Binding-site contacts:
Ligand atom O3 contacts residue ASN80 of chain 18.F at 4.0 Å.
Ligand atom O10 contacts residue THR291 of chain 18.F at 3.7 Å.
Ligand atom C11 contacts residue ASP85 of chain 17.F at 3.7 Å.
Ligand atom O4 contacts residue GLY78 of chain 18.F at 3.1 Å.
Ligand atom C1 contacts residue TYR72 of chain 18.F at 3.8 Å (hydrophobic).
Ligand atom O8 contacts residue ARG77 of chain 18.F at 3.9 Å.
Ligand atom C2 contacts residue GLY78 of chain 18.F at 4.2 Å.
Ligand atom C3 contacts residue GLY78 of chain 18.F at 4.0 Å.
Ligand atom C5 contacts residue TYR72 of chain 18.F at 3.6 Å (hydrophobic).
Ligand atom C4 contacts residue TYR72 of chain 18.F at 3.5 Å (hydrophobic).
Ligand atom O4 contacts residue ASN80 of chain 18.F at 4.2 Å.
Ligand atom O4 contacts residue ILE79 of chain 18.F at 3.5 Å (h-bond).
Ligand atom C6 contacts residue THR94 of chain 18.F at 4.2 Å.
Ligand atom O4 contacts residue VAL296 of chain 18.F at 3.8 Å.
Ligand atom O4 contacts residue HIS298 of chain 18.F at 3.1 Å (h-bond).
Ligand atom C4 contacts residue VAL296 of chain 18.F at 4.3 Å (hydrophobic).
Ligand atom O4 contacts residue TYR72 of chain 18.F at 4.3 Å.
Ligand atom C5 contacts residue ASN93 of chain 18.F at 4.2 Å.
Ligand atom C6 contacts residue ASN93 of chain 18.F at 3.1 Å.
Ligand atom C10 contacts residue TYR72 of chain 18.F at 4.1 Å (hydrophobic).
Ligand atom C1 contacts residue ARG77 of chain 18.F at 3.5 Å.
Ligand atom C4 contacts residue GLY78 of chain 18.F at 3.4 Å.
Ligand atom C6 contacts residue TYR72 of chain 18.F at 3.6 Å (hydrophobic).
Ligand atom N5 contacts residue TYR72 of chain 18.F at 3.1 Å (h-bond).
Ligand atom C3 contacts residue HIS298 of chain 18.F at 4.1 Å.
Ligand atom O1B contacts residue ARG77 of chain 18.F at 2.9 Å (salt-bridge).
Ligand atom C3 contacts residue ARG77 of chain 18.F at 3.9 Å.
Ligand atom C4 contacts residue HIS298 of chain 18.F at 4.1 Å.
Ligand atom O8 contacts residue TYR72 of chain 18.F at 4.2 Å.
Ligand atom O3 contacts residue GLY78 of chain 18.F at 3.7 Å.
Ligand atom C7 contacts residue TYR72 of chain 18.F at 4.2 Å (hydrophobic).
Ligand atom C3 contacts residue VAL296 of chain 18.F at 3.5 Å (hydrophobic).
Ligand atom O10 contacts residue ASN293 of chain 18.F at 3.5 Å (h-bond).
Ligand atom O4 contacts residue THR291 of chain 18.F at 3.3 Å.
Ligand atom O1A contacts residue ARG77 of chain 18.F at 3.0 Å (salt-bridge).
Ligand atom O1A contacts residue TYR72 of chain 18.F at 3.2 Å.
Ligand atom O1A contacts residue GLY78 of chain 18.F at 3.7 Å.
Ligand atom O1B contacts residue TYR72 of chain 18.F at 4.1 Å.
Ligand atom C3 contacts residue GLY78 of chain 18.F at 4.2 Å.
Ligand atom O6 contacts residue ASN93 of chain 18.F at 2.9 Å (h-bond).

Sequence of chain 18.F:
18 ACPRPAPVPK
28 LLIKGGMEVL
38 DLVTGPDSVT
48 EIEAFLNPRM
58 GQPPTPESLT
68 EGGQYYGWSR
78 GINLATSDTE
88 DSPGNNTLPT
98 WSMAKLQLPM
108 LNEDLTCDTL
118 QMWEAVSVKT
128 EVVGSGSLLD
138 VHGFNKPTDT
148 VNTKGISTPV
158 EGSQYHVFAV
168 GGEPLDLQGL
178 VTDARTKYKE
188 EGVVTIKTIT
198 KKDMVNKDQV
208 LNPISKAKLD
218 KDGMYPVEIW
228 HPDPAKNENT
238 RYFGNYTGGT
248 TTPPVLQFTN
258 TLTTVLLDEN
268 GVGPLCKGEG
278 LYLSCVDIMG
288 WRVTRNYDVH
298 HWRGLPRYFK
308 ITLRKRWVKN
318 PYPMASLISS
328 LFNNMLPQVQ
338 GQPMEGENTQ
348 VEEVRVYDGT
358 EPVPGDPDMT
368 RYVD

Sequence of chain 17.F:
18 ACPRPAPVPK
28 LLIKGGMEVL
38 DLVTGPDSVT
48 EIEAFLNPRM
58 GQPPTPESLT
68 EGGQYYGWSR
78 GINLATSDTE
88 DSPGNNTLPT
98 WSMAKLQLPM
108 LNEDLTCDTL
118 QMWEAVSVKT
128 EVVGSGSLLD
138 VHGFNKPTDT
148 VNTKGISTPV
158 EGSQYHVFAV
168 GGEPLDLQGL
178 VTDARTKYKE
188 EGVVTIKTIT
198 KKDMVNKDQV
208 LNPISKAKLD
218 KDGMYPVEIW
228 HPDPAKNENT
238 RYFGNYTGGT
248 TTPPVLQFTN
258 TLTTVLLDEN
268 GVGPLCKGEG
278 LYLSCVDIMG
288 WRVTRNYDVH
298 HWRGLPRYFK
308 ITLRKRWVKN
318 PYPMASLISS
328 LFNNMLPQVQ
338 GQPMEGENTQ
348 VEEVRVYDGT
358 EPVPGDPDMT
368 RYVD

A protein and the small-molecule ligand that binds it are described below.
Small molecule (SMILES): CC(=O)N[C@H]1[C@H]([C@H](O)[C@H](O)CO)O[C@@](O[C@H]2[C@@H](O)[C@@H](CO)O[C@@H](O[C@H]3[C@H](O)[C@@H](O)[C@H](O)O[C@@H]3CO)[C@@H]2O)(C(=O)O)C[C@@H]1O